Binding-site contacts:
Ligand atom C1 contacts residue ASP186 of chain 1.A at 4.1 Å.
Ligand atom C2 contacts residue ASP186 of chain 1.A at 3.6 Å.
Ligand atom O5 contacts residue GLY345 of chain 1.A at 4.2 Å.
Ligand atom O2 contacts residue ASP186 of chain 1.A at 2.6 Å (salt-bridge).
Ligand atom O6 contacts residue GLY42 of chain 1.A at 4.2 Å.
Ligand atom C4 contacts residue TYR236 of chain 1.A at 3.8 Å (hydrophobic).
Ligand atom O1 contacts residue GLY346 of chain 1.A at 3.9 Å.
Ligand atom O1 contacts residue ARG37 of chain 1.A at 3.2 Å (salt-bridge).
Ligand atom C4 contacts residue MET185 of chain 1.A at 4.1 Å (hydrophobic).
Ligand atom C6 contacts residue HIS44 of chain 1.A at 3.5 Å.
Ligand atom C4 contacts residue ASP46 of chain 1.A at 3.3 Å.
Ligand atom C3 contacts residue TYR236 of chain 1.A at 3.9 Å (hydrophobic).
Ligand atom O3 contacts residue CYS182 of chain 1.A at 3.9 Å.
Ligand atom C6 contacts residue GLY345 of chain 1.A at 3.8 Å.
Ligand atom C5 contacts residue GLY346 of chain 1.A at 4.3 Å.
Ligand atom C3 contacts residue ASP186 of chain 1.A at 3.8 Å.
Ligand atom O1 contacts residue ASP186 of chain 1.A at 3.3 Å (salt-bridge).
Ligand atom O5 contacts residue TYR236 of chain 1.A at 3.5 Å.
Ligand atom O5 contacts residue GLY346 of chain 1.A at 3.7 Å.
Ligand atom O6 contacts residue GLU43 of chain 1.A at 2.7 Å (salt-bridge).
Ligand atom C3 contacts residue GLY183 of chain 1.A at 4.3 Å.
Ligand atom C5 contacts residue MET185 of chain 1.A at 4.1 Å (hydrophobic).
Ligand atom C5 contacts residue GLU43 of chain 1.A at 4.2 Å.
Ligand atom C1 contacts residue GLY346 of chain 1.A at 4.2 Å.
Ligand atom O6 contacts residue HIS44 of chain 1.A at 2.8 Å (h-bond).
Ligand atom O2 contacts residue GLU174 of chain 1.A at 4.2 Å.
Ligand atom O3 contacts residue ASP46 of chain 1.A at 2.5 Å (salt-bridge).
Ligand atom C6 contacts residue GLY346 of chain 1.A at 4.2 Å.
Ligand atom O4 contacts residue TYR47 of chain 1.A at 3.6 Å.
Ligand atom C1 contacts residue TYR236 of chain 1.A at 3.7 Å (hydrophobic).
Ligand atom O4 contacts residue ASP46 of chain 1.A at 2.6 Å (salt-bridge).
Ligand atom O2 contacts residue CYS182 of chain 1.A at 3.6 Å.
Ligand atom C2 contacts residue TYR236 of chain 1.A at 3.5 Å (hydrophobic).
Ligand atom C2 contacts residue CYS182 of chain 1.A at 4.0 Å (hydrophobic).
Ligand atom O4 contacts residue TYR236 of chain 1.A at 2.8 Å (h-bond).
Ligand atom O6 contacts residue MET185 of chain 1.A at 3.8 Å.
Ligand atom C6 contacts residue GLU43 of chain 1.A at 3.3 Å.
Ligand atom O3 contacts residue GLY183 of chain 1.A at 3.1 Å (h-bond).
Ligand atom C3 contacts residue ASP46 of chain 1.A at 3.2 Å.
Ligand atom O3 contacts residue TYR236 of chain 1.A at 3.6 Å.

Sequence of chain 1.A:
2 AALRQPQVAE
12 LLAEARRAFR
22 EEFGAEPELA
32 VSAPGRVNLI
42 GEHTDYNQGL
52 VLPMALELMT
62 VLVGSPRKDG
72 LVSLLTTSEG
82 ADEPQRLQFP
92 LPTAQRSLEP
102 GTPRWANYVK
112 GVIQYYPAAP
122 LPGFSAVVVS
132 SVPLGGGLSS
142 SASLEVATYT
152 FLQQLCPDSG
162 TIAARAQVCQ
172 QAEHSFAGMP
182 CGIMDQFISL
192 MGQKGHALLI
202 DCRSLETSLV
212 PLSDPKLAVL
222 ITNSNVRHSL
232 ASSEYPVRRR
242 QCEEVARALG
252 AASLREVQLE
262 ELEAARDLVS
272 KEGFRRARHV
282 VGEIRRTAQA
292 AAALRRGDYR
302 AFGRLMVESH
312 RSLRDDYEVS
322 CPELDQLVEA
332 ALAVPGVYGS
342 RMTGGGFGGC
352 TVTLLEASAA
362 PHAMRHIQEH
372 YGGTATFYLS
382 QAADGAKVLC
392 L

The protein below binds the small molecule below.
Small molecule (SMILES): OC[C@H]1O[C@H](O)[C@H](O)[C@@H](O)[C@H]1O